Binding-site contacts:
Ligand atom CA contacts residue HIS62 of chain 1.A at 3.3 Å.
Ligand atom CF contacts residue CYS46 of chain 1.A at 1.8 Å (hydrophobic).
Ligand atom OF contacts residue LYS64 of chain 1.A at 3.0 Å.
Ligand atom O2P contacts residue CYS46 of chain 1.A at 3.5 Å (h-bond).
Ligand atom CZ contacts residue SER38 of chain 1.A at 3.6 Å.
Ligand atom CH3 contacts residue GLU18 of chain 1.C at 3.5 Å.
Ligand atom CH3 contacts residue ARG16 of chain 1.A at 3.6 Å.
Ligand atom CD1 contacts residue CYS46 of chain 1.A at 3.6 Å (hydrophobic).
Ligand atom CH3 contacts residue LYS13 of chain 1.C at 3.6 Å.
Ligand atom OF contacts residue TYR45 of chain 1.A at 2.5 Å (h-bond).
Ligand atom OH contacts residue CYS46 of chain 1.A at 3.6 Å.
Ligand atom C5' contacts residue THR76 of chain 1.A at 3.6 Å.
Ligand atom CB contacts residue TYR63 of chain 1.A at 3.4 Å (hydrophobic).
Ligand atom CE2 contacts residue GLU18 of chain 1.C at 3.6 Å.
Ligand atom O2P contacts residue ARG16 of chain 1.A at 2.9 Å (salt-bridge).
Ligand atom O contacts residue ARG16 of chain 1.A at 2.8 Å (salt-bridge).
Ligand atom CE2 contacts residue THR40 of chain 1.A at 3.4 Å.
Ligand atom CG contacts residue HIS62 of chain 1.A at 3.5 Å.
Ligand atom CB contacts residue HIS62 of chain 1.A at 3.6 Å.
Ligand atom O2P contacts residue ARG36 of chain 1.A at 2.9 Å (salt-bridge).
Ligand atom O3P contacts residue SER38 of chain 1.A at 3.5 Å.
Ligand atom C contacts residue ARG16 of chain 1.A at 3.2 Å.
Ligand atom N contacts residue HIS62 of chain 1.A at 2.8 Å (h-bond).
Ligand atom CZ contacts residue CYS46 of chain 1.A at 3.6 Å (hydrophobic).
Ligand atom O3P contacts residue GLU39 of chain 1.A at 2.7 Å (salt-bridge).
Ligand atom OF contacts residue TYR63 of chain 1.A at 3.6 Å (h-bond).
Ligand atom CE1 contacts residue LYS64 of chain 1.A at 3.6 Å.
Ligand atom O3P contacts residue ARG36 of chain 1.A at 2.8 Å (salt-bridge).
Ligand atom P contacts residue THR40 of chain 1.A at 3.7 Å.
Ligand atom CD1 contacts residue LYS64 of chain 1.A at 3.7 Å.
Ligand atom CZ contacts residue THR40 of chain 1.A at 3.5 Å.
Ligand atom OF contacts residue CYS46 of chain 1.A at 2.5 Å (h-bond).
Ligand atom OH contacts residue SER38 of chain 1.A at 2.7 Å (h-bond).
Ligand atom OH contacts residue THR40 of chain 1.A at 3.0 Å (h-bond).
Ligand atom C contacts residue HIS62 of chain 1.A at 3.5 Å.
Ligand atom CD2 contacts residue GLU18 of chain 1.C at 3.5 Å.
Ligand atom CE2 contacts residue ARG16 of chain 1.A at 3.6 Å.
Ligand atom O1P contacts residue THR40 of chain 1.A at 2.7 Å (h-bond).
Ligand atom CF contacts residue SER38 of chain 1.A at 3.5 Å.
Ligand atom CE1 contacts residue CYS46 of chain 1.A at 2.8 Å (hydrophobic).

Sequence of chain 1.C:
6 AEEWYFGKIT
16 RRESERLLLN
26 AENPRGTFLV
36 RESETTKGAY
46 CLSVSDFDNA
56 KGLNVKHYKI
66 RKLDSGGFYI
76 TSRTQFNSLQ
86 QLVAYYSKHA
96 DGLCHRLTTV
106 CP

A small-molecule ligand and the protein it binds are described below.
Small molecule (SMILES): CCCCCN(CCCCC)C(=O)[C@H](CCC(=O)O)NC(=O)[C@H](Cc1ccc(OP(=O)(O)O)c(CO)c1)NC(C)=O

Sequence of chain 1.A:
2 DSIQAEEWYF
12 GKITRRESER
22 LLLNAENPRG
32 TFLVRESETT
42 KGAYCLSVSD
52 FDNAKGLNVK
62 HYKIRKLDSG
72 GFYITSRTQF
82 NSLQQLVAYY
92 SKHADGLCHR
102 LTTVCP